Sequence of chain 3.A:
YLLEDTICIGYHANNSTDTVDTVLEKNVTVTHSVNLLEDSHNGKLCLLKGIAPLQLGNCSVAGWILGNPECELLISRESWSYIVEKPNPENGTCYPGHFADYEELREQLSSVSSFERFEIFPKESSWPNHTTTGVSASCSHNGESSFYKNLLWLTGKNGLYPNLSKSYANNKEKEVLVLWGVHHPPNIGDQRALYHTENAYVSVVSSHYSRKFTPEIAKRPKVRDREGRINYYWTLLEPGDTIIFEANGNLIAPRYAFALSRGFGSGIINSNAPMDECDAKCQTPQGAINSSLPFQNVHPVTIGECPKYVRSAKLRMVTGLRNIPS

Binding-site contacts:
Ligand atom O5 contacts residue SER296 of chain 3.A at 2.9 Å (h-bond).
Ligand atom C3 contacts residue ASN294 of chain 3.A at 3.8 Å.
Ligand atom C2 contacts residue ASN294 of chain 3.A at 2.5 Å.
Ligand atom C6 contacts residue LEU297 of chain 3.A at 4.2 Å (hydrophobic).
Ligand atom C4 contacts residue ASN294 of chain 3.A at 4.2 Å.
Ligand atom O5 contacts residue ASN294 of chain 3.A at 2.3 Å (h-bond).
Ligand atom C1 contacts residue SER296 of chain 3.A at 3.2 Å.
Ligand atom C7 contacts residue ASN294 of chain 3.A at 3.2 Å.
Ligand atom C6 contacts residue SER296 of chain 3.A at 3.9 Å.
Ligand atom C1 contacts residue ASN294 of chain 3.A at 1.4 Å.
Ligand atom C5 contacts residue ASN294 of chain 3.A at 3.6 Å.
Ligand atom C8 contacts residue ASN294 of chain 3.A at 4.5 Å.
Ligand atom O7 contacts residue ASN294 of chain 3.A at 3.1 Å (h-bond).
Ligand atom N2 contacts residue ASN294 of chain 3.A at 3.0 Å (h-bond).
Ligand atom O6 contacts residue LEU297 of chain 3.A at 3.7 Å.
Ligand atom C5 contacts residue SER296 of chain 3.A at 3.4 Å.

The protein below binds the small molecule below.
Small molecule (SMILES): CC(=O)N[C@@H]1[C@@H](O)[C@H](O)[C@@H](CO)O[C@H]1O